Binding-site contacts:
Ligand atom C6 contacts residue TYR222 of chain 1.A at 3.3 Å (hydrophobic).
Ligand atom N2 contacts residue ASN204 of chain 1.A at 3.4 Å (h-bond).
Ligand atom O2B contacts residue MG1 of chain 1.C at 1.9 Å.
Ligand atom PG contacts residue MG1 of chain 1.C at 3.2 Å.
Ligand atom O6 contacts residue GLN15 of chain 1.A at 2.7 Å (h-bond).
Ligand atom PG contacts residue THR143 of chain 1.A at 2.9 Å.
Ligand atom O3G contacts residue GLY142 of chain 1.A at 2.8 Å.
Ligand atom PB contacts residue GLY142 of chain 1.A at 3.6 Å.
Ligand atom O3G contacts residue GLY144 of chain 1.A at 2.3 Å (h-bond).
Ligand atom O2G contacts residue GLY142 of chain 1.A at 3.5 Å.
Ligand atom O3G contacts residue THR143 of chain 1.A at 2.2 Å (h-bond).
Ligand atom O3B contacts residue ASN99 of chain 1.A at 3.4 Å (h-bond).
Ligand atom C3A contacts residue GLN11 of chain 1.A at 3.5 Å.
Ligand atom PB contacts residue MG1 of chain 1.C at 2.9 Å.
Ligand atom O3' contacts residue GLU181 of chain 1.A at 3.4 Å (salt-bridge).
Ligand atom O1A contacts residue CYS12 of chain 1.A at 3.6 Å.
Ligand atom O2B contacts residue GLN11 of chain 1.A at 3.6 Å.
Ligand atom PG contacts residue GLY142 of chain 1.A at 3.5 Å.
Ligand atom O1B contacts residue GLN11 of chain 1.A at 3.2 Å (h-bond).
Ligand atom O1G contacts residue MG1 of chain 1.C at 2.1 Å.
Ligand atom O2A contacts residue GLN11 of chain 1.A at 3.1 Å (h-bond).
Ligand atom C5' contacts residue GLY142 of chain 1.A at 3.4 Å.
Ligand atom O5' contacts residue GLY142 of chain 1.A at 2.6 Å (h-bond).
Ligand atom O2G contacts residue THR143 of chain 1.A at 2.7 Å (h-bond).
Ligand atom O1G contacts residue GLY96 of chain 1.A at 2.5 Å (h-bond).
Ligand atom O2' contacts residue ASN204 of chain 1.A at 2.6 Å (h-bond).
Ligand atom PG contacts residue GLY144 of chain 1.A at 3.6 Å.
Ligand atom O3B contacts residue GLY142 of chain 1.A at 3.1 Å.
Ligand atom O1A contacts residue GLN11 of chain 1.A at 3.1 Å (h-bond).
Ligand atom PG contacts residue GLY96 of chain 1.A at 3.2 Å.
Ligand atom C8 contacts residue GLN11 of chain 1.A at 3.4 Å.
Ligand atom N7 contacts residue GLN11 of chain 1.A at 3.1 Å (h-bond).
Ligand atom O3B contacts residue MG1 of chain 1.C at 3.0 Å.
Ligand atom O1B contacts residue GLY142 of chain 1.A at 3.3 Å.
Ligand atom O2B contacts residue ASP67 of chain 1.A at 3.2 Å (salt-bridge).
Ligand atom O6 contacts residue TYR222 of chain 1.A at 3.0 Å.
Ligand atom O2G contacts residue GLY96 of chain 1.A at 3.2 Å (h-bond).
Ligand atom O2G contacts residue ASN99 of chain 1.A at 2.7 Å (h-bond).
Ligand atom O4' contacts residue SER138 of chain 1.A at 3.4 Å (h-bond).
Ligand atom O1A contacts residue GLY142 of chain 1.A at 3.5 Å.

Sequence of chain 1.A:
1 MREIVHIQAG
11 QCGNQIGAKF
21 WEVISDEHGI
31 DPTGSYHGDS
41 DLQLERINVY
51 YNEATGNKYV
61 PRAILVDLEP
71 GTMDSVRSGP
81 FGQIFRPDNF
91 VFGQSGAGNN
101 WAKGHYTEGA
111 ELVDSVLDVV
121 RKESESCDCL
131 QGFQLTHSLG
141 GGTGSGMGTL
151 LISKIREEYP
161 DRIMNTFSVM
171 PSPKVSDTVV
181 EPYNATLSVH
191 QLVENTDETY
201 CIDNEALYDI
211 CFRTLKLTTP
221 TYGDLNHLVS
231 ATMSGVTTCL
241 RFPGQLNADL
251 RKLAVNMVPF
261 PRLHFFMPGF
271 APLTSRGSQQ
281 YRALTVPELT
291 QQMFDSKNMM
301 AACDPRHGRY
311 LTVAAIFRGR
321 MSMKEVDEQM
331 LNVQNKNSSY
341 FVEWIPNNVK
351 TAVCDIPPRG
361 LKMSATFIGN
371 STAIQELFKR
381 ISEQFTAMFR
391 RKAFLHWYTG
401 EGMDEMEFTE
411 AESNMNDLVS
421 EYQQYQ

A protein and the small-molecule ligand that binds it are described below.
Small molecule (SMILES): Nc1nc2c(ncn2[C@@H]2O[C@H](CO[P](=O)(O)C[P](=O)(O)OP(=O)(O)O)[C@@H](O)[C@H]2O)c(=O)[nH]1